Sequence of chain 20.A:
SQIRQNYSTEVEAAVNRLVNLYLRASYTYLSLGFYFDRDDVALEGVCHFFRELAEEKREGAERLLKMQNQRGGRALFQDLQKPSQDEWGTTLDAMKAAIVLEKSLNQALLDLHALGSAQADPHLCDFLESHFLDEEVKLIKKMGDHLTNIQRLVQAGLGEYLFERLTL

Binding-site contacts:
Ligand atom C3 contacts residue LEU81 of chain 6.A at 3.6 Å (hydrophobic).
Ligand atom O1 contacts residue ARG59 of chain 20.A at 3.2 Å.
Ligand atom O1 contacts residue 2MY1 of chain 6.H at 0.5 Å (h-bond).
Ligand atom C5 contacts residue SER27 of chain 20.A at 3.6 Å.
Ligand atom C8 contacts residue 2MY1 of chain 6.H at 2.3 Å.
Ligand atom C5 contacts residue TYR28 of chain 20.A at 3.8 Å (hydrophobic).
Ligand atom C6 contacts residue SER27 of chain 20.A at 3.5 Å.
Ligand atom C2 contacts residue 2MY1 of chain 6.H at 0.2 Å.
Ligand atom O1 contacts residue ARG59 of chain 6.A at 3.3 Å.
Ligand atom C7 contacts residue 2MY1 of chain 6.H at 1.1 Å.
Ligand atom C5 contacts residue LEU31 of chain 20.A at 4.2 Å (hydrophobic).
Ligand atom C7 contacts residue SER27 of chain 6.A at 4.3 Å.
Ligand atom C4 contacts residue LEU24 of chain 20.A at 4.3 Å (hydrophobic).
Ligand atom C1 contacts residue SER27 of chain 20.A at 4.4 Å.
Ligand atom C3 contacts residue 2MY1 of chain 6.H at 1.2 Å.
Ligand atom C8 contacts residue SER27 of chain 20.A at 3.2 Å.
Ligand atom C6 contacts residue ARG59 of chain 6.A at 4.3 Å.
Ligand atom C4 contacts residue TYR28 of chain 20.A at 3.7 Å (hydrophobic).
Ligand atom C3 contacts residue LEU81 of chain 20.A at 3.9 Å (hydrophobic).
Ligand atom C8 contacts residue ARG59 of chain 6.A at 3.6 Å.
Ligand atom C1 contacts residue ARG59 of chain 6.A at 4.2 Å.
Ligand atom C4 contacts residue LEU81 of chain 6.A at 4.1 Å (hydrophobic).
Ligand atom C8 contacts residue ARG59 of chain 20.A at 3.3 Å.
Ligand atom C4 contacts residue 2MY1 of chain 6.H at 1.1 Å.
Ligand atom C6 contacts residue 2MY1 of chain 6.H at 1.7 Å.
Ligand atom C1 contacts residue ARG59 of chain 20.A at 4.3 Å.
Ligand atom C1 contacts residue 2MY1 of chain 6.H at 1.1 Å.
Ligand atom C5 contacts residue 2MY1 of chain 6.H at 1.4 Å.

Sequence of chain 6.A:
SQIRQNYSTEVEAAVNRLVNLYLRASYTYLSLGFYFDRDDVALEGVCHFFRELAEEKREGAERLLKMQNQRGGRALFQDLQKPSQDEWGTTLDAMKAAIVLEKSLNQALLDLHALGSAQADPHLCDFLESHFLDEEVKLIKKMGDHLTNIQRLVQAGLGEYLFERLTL

The protein below binds the small molecule below.
Small molecule (SMILES): Cc1cccc(C)c1O